A protein and the small-molecule ligand that binds it are described below.
Small molecule (SMILES): CC(=O)NC1CCN(c2ncccn2)CC1

Binding-site contacts:
Ligand atom C09 contacts residue GLY96 of chain 1.B at 4.0 Å.
Ligand atom O03 contacts residue TYR158 of chain 1.B at 2.7 Å (h-bond).
Ligand atom O03 contacts residue LYS165 of chain 1.B at 4.2 Å.
Ligand atom C07 contacts residue GLY96 of chain 1.B at 3.7 Å.
Ligand atom N16 contacts residue PHE97 of chain 1.B at 3.9 Å.
Ligand atom C11 contacts residue GLY96 of chain 1.B at 4.0 Å.
Ligand atom C06 contacts residue NAD1 of chain 1.G at 3.8 Å.
Ligand atom N16 contacts residue MET98 of chain 1.B at 3.5 Å (h-bond).
Ligand atom C15 contacts residue PHE97 of chain 1.B at 3.6 Å (hydrophobic).
Ligand atom C09 contacts residue MET103 of chain 1.B at 4.2 Å (hydrophobic).
Ligand atom C09 contacts residue MET161 of chain 1.B at 4.0 Å (hydrophobic).
Ligand atom O03 contacts residue MET161 of chain 1.B at 4.0 Å.
Ligand atom N08 contacts residue ILE202 of chain 1.B at 4.0 Å.
Ligand atom O03 contacts residue NAD1 of chain 1.G at 3.2 Å (h-bond).
Ligand atom C01 contacts residue MET199 of chain 1.B at 3.4 Å (hydrophobic).
Ligand atom C07 contacts residue NAD1 of chain 1.G at 3.9 Å.
Ligand atom C09 contacts residue PHE97 of chain 1.B at 4.0 Å (hydrophobic).
Ligand atom N16 contacts residue MET103 of chain 1.B at 3.4 Å.
Ligand atom N04 contacts residue MET199 of chain 1.B at 3.4 Å (h-bond).
Ligand atom C02 contacts residue NAD1 of chain 1.G at 3.8 Å.
Ligand atom N04 contacts residue NAD1 of chain 1.G at 3.9 Å.
Ligand atom N08 contacts residue PHE97 of chain 1.B at 4.1 Å.
Ligand atom C10 contacts residue MET103 of chain 1.B at 3.9 Å (hydrophobic).
Ligand atom C11 contacts residue ILE202 of chain 1.B at 3.8 Å (hydrophobic).
Ligand atom C01 contacts residue NAD1 of chain 1.G at 3.4 Å.
Ligand atom C15 contacts residue MET98 of chain 1.B at 3.3 Å (hydrophobic).
Ligand atom C02 contacts residue MET199 of chain 1.B at 3.9 Å (hydrophobic).
Ligand atom N12 contacts residue ALA198 of chain 1.B at 4.0 Å.
Ligand atom C05 contacts residue NAD1 of chain 1.G at 3.6 Å.
Ligand atom C10 contacts residue MET161 of chain 1.B at 4.0 Å (hydrophobic).
Ligand atom C15 contacts residue MET103 of chain 1.B at 3.8 Å (hydrophobic).
Ligand atom N08 contacts residue GLY96 of chain 1.B at 3.6 Å.
Ligand atom C01 contacts residue TYR158 of chain 1.B at 3.8 Å (hydrophobic).
Ligand atom N12 contacts residue ILE202 of chain 1.B at 4.1 Å.
Ligand atom C10 contacts residue ILE202 of chain 1.B at 3.9 Å (hydrophobic).
Ligand atom C02 contacts residue TYR158 of chain 1.B at 3.6 Å (hydrophobic).
Ligand atom C11 contacts residue PHE97 of chain 1.B at 4.2 Å (hydrophobic).
Ligand atom C06 contacts residue ILE202 of chain 1.B at 4.0 Å (hydrophobic).
Ligand atom N16 contacts residue ILE202 of chain 1.B at 4.0 Å.
Ligand atom C14 contacts residue PHE97 of chain 1.B at 3.8 Å (hydrophobic).

Sequence of chain 1.B:
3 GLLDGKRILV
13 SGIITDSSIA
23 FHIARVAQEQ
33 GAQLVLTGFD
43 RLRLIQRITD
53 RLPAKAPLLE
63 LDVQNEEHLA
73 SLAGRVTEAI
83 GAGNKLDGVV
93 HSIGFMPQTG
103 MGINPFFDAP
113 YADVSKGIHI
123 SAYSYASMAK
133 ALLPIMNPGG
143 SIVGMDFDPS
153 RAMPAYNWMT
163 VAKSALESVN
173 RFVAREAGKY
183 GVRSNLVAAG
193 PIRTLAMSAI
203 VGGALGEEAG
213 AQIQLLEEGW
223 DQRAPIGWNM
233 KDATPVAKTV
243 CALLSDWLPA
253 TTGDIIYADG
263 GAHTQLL